A small-molecule ligand and the protein it binds are described below.
Small molecule (SMILES): CC(=O)N[C@H]1[C@H]([C@H](O)[C@H](O)CO)O[C@@](O)(C(=O)O)C[C@@H]1O

Binding-site contacts:
Ligand atom C6 contacts residue ALA146 of chain 45.A at 4.2 Å (hydrophobic).
Ligand atom C11 contacts residue TYR250 of chain 44.A at 3.7 Å (hydrophobic).
Ligand atom O8 contacts residue ALA146 of chain 45.A at 3.3 Å.
Ligand atom C10 contacts residue TYR250 of chain 44.A at 3.5 Å (hydrophobic).
Ligand atom C1 contacts residue PRO252 of chain 44.A at 4.0 Å (hydrophobic).
Ligand atom C4 contacts residue PRO252 of chain 44.A at 3.7 Å (hydrophobic).
Ligand atom C7 contacts residue TYR145 of chain 45.A at 3.9 Å (hydrophobic).
Ligand atom O1B contacts residue PRO252 of chain 44.A at 3.3 Å.
Ligand atom O4 contacts residue TYR145 of chain 45.A at 4.2 Å.
Ligand atom C1 contacts residue SER147 of chain 45.A at 3.6 Å.
Ligand atom O1A contacts residue ASN148 of chain 45.A at 4.3 Å.
Ligand atom C3 contacts residue PRO252 of chain 44.A at 3.8 Å (hydrophobic).
Ligand atom C6 contacts residue TYR145 of chain 45.A at 3.4 Å (hydrophobic).
Ligand atom O1A contacts residue ALA146 of chain 45.A at 3.2 Å.
Ligand atom C10 contacts residue TYR145 of chain 45.A at 3.6 Å (hydrophobic).
Ligand atom O1B contacts residue SER147 of chain 45.A at 2.7 Å (h-bond).
Ligand atom C11 contacts residue ARG143 of chain 45.A at 4.0 Å.
Ligand atom C5 contacts residue TYR145 of chain 45.A at 3.3 Å (hydrophobic).
Ligand atom O4 contacts residue TYR250 of chain 44.A at 3.4 Å.
Ligand atom C1 contacts residue ALA146 of chain 45.A at 4.0 Å (hydrophobic).
Ligand atom C9 contacts residue TYR145 of chain 45.A at 4.4 Å (hydrophobic).
Ligand atom C4 contacts residue TYR145 of chain 45.A at 3.6 Å (hydrophobic).
Ligand atom O1A contacts residue SER147 of chain 45.A at 3.1 Å (h-bond).
Ligand atom N5 contacts residue TYR145 of chain 45.A at 2.6 Å (h-bond).
Ligand atom C11 contacts residue TYR145 of chain 45.A at 3.7 Å (hydrophobic).
Ligand atom O1B contacts residue ALA146 of chain 45.A at 4.3 Å.
Ligand atom O10 contacts residue TYR250 of chain 44.A at 2.8 Å (h-bond).
Ligand atom O4 contacts residue ASN251 of chain 44.A at 4.1 Å.
Ligand atom O4 contacts residue PRO252 of chain 44.A at 3.6 Å.
Ligand atom N5 contacts residue TYR250 of chain 44.A at 4.4 Å.
Ligand atom C8 contacts residue ALA146 of chain 45.A at 4.5 Å (hydrophobic).

Sequence of chain 44.A:
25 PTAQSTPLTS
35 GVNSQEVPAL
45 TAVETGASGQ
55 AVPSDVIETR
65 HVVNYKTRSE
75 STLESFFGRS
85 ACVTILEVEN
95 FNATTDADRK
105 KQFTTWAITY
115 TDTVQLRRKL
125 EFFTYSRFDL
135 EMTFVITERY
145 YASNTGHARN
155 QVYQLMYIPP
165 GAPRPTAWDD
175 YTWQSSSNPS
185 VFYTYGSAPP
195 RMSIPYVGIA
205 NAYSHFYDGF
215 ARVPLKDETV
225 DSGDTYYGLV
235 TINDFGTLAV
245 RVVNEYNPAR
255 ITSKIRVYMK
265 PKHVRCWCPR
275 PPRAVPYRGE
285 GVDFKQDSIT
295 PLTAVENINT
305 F

Sequence of chain 45.A:
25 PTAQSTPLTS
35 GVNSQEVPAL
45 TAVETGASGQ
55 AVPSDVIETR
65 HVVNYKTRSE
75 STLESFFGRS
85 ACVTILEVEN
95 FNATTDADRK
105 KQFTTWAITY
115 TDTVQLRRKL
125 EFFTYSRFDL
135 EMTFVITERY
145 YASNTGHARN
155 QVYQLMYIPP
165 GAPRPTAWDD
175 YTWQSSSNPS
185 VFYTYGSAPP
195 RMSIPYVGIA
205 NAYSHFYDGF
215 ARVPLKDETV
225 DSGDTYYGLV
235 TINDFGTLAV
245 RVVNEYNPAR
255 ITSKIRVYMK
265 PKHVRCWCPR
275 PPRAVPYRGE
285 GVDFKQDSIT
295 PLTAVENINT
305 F